Binding-site contacts:
Ligand atom C31 contacts residue LEU592 of chain 1.A at 3.7 Å (hydrophobic).
Ligand atom C28 contacts residue LEU592 of chain 1.A at 3.6 Å (hydrophobic).
Ligand atom C28 contacts residue TYR377 of chain 1.A at 3.3 Å (hydrophobic).
Ligand atom C25 contacts residue LEU434 of chain 1.A at 3.7 Å (hydrophobic).
Ligand atom C15 contacts residue SER1238 of chain 1.A at 3.7 Å.
Ligand atom S2 contacts residue ARG1300 of chain 1.A at 3.6 Å.
Ligand atom N10 contacts residue TYR377 of chain 1.A at 3.5 Å.
Ligand atom C32 contacts residue TYR377 of chain 1.A at 3.3 Å (hydrophobic).
Ligand atom C29 contacts residue LEU592 of chain 1.A at 3.7 Å (hydrophobic).
Ligand atom C12 contacts residue THR1242 of chain 1.A at 3.5 Å.
Ligand atom C20 contacts residue PHE433 of chain 1.A at 3.6 Å (hydrophobic).
Ligand atom O4 contacts residue ARG1300 of chain 1.A at 3.5 Å (salt-bridge).
Ligand atom C14 contacts residue PHE433 of chain 1.A at 3.5 Å (hydrophobic).
Ligand atom C25 contacts residue PHE433 of chain 1.A at 3.3 Å (hydrophobic).
Ligand atom C30 contacts residue TYR377 of chain 1.A at 3.1 Å (hydrophobic).
Ligand atom N8 contacts residue ASN1245 of chain 1.A at 3.6 Å.
Ligand atom C13 contacts residue LEU1241 of chain 1.A at 3.7 Å (hydrophobic).
Ligand atom CL1 contacts residue ARG306 of chain 1.A at 2.6 Å.
Ligand atom CL1 contacts residue ASN437 of chain 1.A at 3.6 Å.
Ligand atom C33 contacts residue TYR377 of chain 1.A at 3.5 Å (hydrophobic).
Ligand atom C31 contacts residue ARG306 of chain 1.A at 3.6 Å.
Ligand atom C13 contacts residue THR1242 of chain 1.A at 3.5 Å.
Ligand atom C27 contacts residue TYR377 of chain 1.A at 3.7 Å (hydrophobic).
Ligand atom N8 contacts residue THR1242 of chain 1.A at 3.5 Å (h-bond).
Ligand atom N9 contacts residue ARG1246 of chain 1.A at 3.5 Å (salt-bridge).
Ligand atom C32 contacts residue LEU592 of chain 1.A at 3.6 Å (hydrophobic).
Ligand atom O5 contacts residue ARG1246 of chain 1.A at 3.2 Å (salt-bridge).
Ligand atom O6 contacts residue LEU434 of chain 1.A at 3.5 Å.
Ligand atom C30 contacts residue LEU592 of chain 1.A at 3.6 Å (hydrophobic).
Ligand atom O4 contacts residue ARG4 of chain 1.B at 3.2 Å (salt-bridge).
Ligand atom O5 contacts residue ARG1300 of chain 1.A at 3.1 Å (salt-bridge).
Ligand atom C19 contacts residue ILE381 of chain 1.A at 3.7 Å (hydrophobic).
Ligand atom C11 contacts residue THR1242 of chain 1.A at 3.7 Å.
Ligand atom C22 contacts residue ARG1246 of chain 1.A at 3.3 Å.
Ligand atom C27 contacts residue LEU592 of chain 1.A at 3.7 Å (hydrophobic).
Ligand atom C16 contacts residue SER1238 of chain 1.A at 3.2 Å.
Ligand atom O6 contacts residue LYS5 of chain 1.B at 3.6 Å.
Ligand atom O7 contacts residue LYS5 of chain 1.B at 3.5 Å.
Ligand atom C29 contacts residue ASN437 of chain 1.A at 3.6 Å.
Ligand atom C24 contacts residue ILE381 of chain 1.A at 3.6 Å (hydrophobic).

Sequence of chain 1.B:
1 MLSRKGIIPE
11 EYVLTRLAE

A protein and the small-molecule ligand that binds it are described below.
Small molecule (SMILES): COc1ccc(Cl)cc1C(=O)NCCc1ccc(S(=O)(=O)NC(=O)NC2CCCCC2)cc1

Sequence of chain 1.A:
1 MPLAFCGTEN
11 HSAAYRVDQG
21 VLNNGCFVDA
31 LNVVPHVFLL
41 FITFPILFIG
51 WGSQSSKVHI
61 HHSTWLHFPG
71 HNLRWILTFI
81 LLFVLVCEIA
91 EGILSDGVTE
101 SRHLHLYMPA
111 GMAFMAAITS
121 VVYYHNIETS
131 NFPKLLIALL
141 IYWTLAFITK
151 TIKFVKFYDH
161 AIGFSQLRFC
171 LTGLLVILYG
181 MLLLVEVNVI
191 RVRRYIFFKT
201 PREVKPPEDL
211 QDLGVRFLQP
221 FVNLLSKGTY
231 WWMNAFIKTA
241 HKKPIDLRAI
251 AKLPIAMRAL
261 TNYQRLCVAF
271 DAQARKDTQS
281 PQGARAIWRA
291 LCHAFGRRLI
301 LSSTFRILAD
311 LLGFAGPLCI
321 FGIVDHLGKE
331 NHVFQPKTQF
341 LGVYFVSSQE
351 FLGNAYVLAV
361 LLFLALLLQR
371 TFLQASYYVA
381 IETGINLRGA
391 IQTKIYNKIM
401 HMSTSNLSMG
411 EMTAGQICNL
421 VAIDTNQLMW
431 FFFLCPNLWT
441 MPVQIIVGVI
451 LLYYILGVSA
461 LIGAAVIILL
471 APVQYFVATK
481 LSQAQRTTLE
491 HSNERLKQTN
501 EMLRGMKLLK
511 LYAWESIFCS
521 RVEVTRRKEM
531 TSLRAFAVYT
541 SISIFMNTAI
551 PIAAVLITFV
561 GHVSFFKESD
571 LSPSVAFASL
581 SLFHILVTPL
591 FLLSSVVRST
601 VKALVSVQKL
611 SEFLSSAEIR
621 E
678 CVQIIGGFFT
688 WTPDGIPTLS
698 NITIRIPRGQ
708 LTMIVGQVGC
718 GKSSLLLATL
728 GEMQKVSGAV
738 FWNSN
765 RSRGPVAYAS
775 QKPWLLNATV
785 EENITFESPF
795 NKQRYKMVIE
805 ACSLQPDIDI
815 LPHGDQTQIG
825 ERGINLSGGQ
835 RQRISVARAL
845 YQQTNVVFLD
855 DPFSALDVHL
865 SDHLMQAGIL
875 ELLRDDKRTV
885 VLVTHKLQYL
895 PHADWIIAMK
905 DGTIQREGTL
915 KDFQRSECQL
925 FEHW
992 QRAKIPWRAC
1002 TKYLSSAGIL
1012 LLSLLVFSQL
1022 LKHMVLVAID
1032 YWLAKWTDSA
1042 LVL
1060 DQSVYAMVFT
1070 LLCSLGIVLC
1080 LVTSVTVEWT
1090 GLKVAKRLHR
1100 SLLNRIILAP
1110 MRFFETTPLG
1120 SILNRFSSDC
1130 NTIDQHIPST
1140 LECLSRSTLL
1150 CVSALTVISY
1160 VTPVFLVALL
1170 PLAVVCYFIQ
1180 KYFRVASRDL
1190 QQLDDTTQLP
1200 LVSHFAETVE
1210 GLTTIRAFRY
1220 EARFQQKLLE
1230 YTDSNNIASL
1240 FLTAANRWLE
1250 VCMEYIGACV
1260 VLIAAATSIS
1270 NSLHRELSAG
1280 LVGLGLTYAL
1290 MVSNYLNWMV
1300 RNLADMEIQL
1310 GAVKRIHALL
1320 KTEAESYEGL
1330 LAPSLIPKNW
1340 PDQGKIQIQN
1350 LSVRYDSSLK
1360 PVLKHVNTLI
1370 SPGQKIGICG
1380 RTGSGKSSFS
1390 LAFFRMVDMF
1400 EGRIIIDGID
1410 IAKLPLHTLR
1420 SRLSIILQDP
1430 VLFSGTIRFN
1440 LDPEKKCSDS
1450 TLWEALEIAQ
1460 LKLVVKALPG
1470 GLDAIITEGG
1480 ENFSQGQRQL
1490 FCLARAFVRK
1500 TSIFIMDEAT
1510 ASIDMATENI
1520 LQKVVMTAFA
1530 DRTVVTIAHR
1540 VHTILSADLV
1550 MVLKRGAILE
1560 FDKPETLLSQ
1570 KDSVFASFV